A protein and the small-molecule ligand that binds it are described below.
Small molecule (SMILES): N[C@@H](CC(=O)O)C(=O)O

Binding-site contacts:
Ligand atom N contacts residue THR398 of chain 1.B at 3.5 Å (h-bond).
Ligand atom C contacts residue ARG276 of chain 1.B at 3.5 Å.
Ligand atom CG contacts residue GLY359 of chain 1.B at 3.4 Å.
Ligand atom C contacts residue MET311 of chain 1.B at 4.0 Å (hydrophobic).
Ligand atom CB contacts residue ARG397 of chain 1.B at 3.9 Å.
Ligand atom O contacts residue THR398 of chain 1.B at 3.6 Å.
Ligand atom C contacts residue ASN401 of chain 1.B at 3.9 Å.
Ligand atom OD2 contacts residue THR314 of chain 1.B at 3.5 Å (h-bond).
Ligand atom N contacts residue VAL355 of chain 1.B at 3.7 Å.
Ligand atom CA contacts residue ASP394 of chain 1.B at 3.5 Å.
Ligand atom OXT contacts residue SER278 of chain 1.B at 3.2 Å (h-bond).
Ligand atom OD2 contacts residue GLY359 of chain 1.B at 3.3 Å.
Ligand atom CB contacts residue VAL355 of chain 1.B at 3.4 Å (hydrophobic).
Ligand atom OXT contacts residue SER277 of chain 1.B at 3.7 Å.
Ligand atom OD2 contacts residue ARG397 of chain 1.B at 2.8 Å (salt-bridge).
Ligand atom N contacts residue ARG276 of chain 1.B at 2.7 Å (salt-bridge).
Ligand atom CG contacts residue ARG397 of chain 1.B at 2.9 Å.
Ligand atom CB contacts residue ALA353 of chain 1.B at 3.8 Å (hydrophobic).
Ligand atom OXT contacts residue ARG276 of chain 1.B at 2.7 Å (salt-bridge).
Ligand atom CA contacts residue ARG397 of chain 1.B at 3.9 Å.
Ligand atom C contacts residue GLY354 of chain 1.B at 3.5 Å.
Ligand atom CB contacts residue MET311 of chain 1.B at 3.9 Å (hydrophobic).
Ligand atom CA contacts residue ARG276 of chain 1.B at 3.7 Å.
Ligand atom OD2 contacts residue THR352 of chain 1.B at 3.5 Å.
Ligand atom C contacts residue THR398 of chain 1.B at 3.4 Å.
Ligand atom O contacts residue MET311 of chain 1.B at 3.2 Å.
Ligand atom N contacts residue PRO356 of chain 1.B at 3.3 Å.
Ligand atom OXT contacts residue GLY354 of chain 1.B at 3.0 Å (h-bond).
Ligand atom OD1 contacts residue GLY359 of chain 1.B at 2.8 Å (h-bond).
Ligand atom OD1 contacts residue GLY357 of chain 1.B at 3.6 Å.
Ligand atom CG contacts residue THR352 of chain 1.B at 4.0 Å.
Ligand atom OD1 contacts residue ASP394 of chain 1.B at 3.6 Å.
Ligand atom O contacts residue SER278 of chain 1.B at 3.0 Å (h-bond).
Ligand atom N contacts residue ASP394 of chain 1.B at 2.8 Å (salt-bridge).
Ligand atom OD1 contacts residue ARG397 of chain 1.B at 2.8 Å (salt-bridge).
Ligand atom OD1 contacts residue ALA358 of chain 1.B at 3.4 Å (h-bond).
Ligand atom O contacts residue ASN401 of chain 1.B at 2.8 Å (h-bond).
Ligand atom OXT contacts residue THR398 of chain 1.B at 3.4 Å.
Ligand atom C contacts residue SER278 of chain 1.B at 3.6 Å.
Ligand atom CA contacts residue THR398 of chain 1.B at 3.5 Å.

Sequence of chain 1.B:
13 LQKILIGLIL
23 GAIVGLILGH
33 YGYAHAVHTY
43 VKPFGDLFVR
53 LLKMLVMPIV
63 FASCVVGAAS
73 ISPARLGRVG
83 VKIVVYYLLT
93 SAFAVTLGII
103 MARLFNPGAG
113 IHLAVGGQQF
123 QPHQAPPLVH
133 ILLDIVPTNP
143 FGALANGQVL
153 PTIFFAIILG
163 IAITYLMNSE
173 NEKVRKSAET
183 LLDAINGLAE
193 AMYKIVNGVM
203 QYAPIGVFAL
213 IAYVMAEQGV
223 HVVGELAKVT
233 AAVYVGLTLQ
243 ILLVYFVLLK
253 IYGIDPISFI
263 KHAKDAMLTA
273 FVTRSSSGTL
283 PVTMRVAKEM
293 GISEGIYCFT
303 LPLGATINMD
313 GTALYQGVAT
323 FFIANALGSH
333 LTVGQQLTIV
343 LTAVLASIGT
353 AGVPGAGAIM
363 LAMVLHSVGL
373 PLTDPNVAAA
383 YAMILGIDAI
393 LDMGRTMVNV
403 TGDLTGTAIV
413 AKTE